Sequence of chain 1.B:
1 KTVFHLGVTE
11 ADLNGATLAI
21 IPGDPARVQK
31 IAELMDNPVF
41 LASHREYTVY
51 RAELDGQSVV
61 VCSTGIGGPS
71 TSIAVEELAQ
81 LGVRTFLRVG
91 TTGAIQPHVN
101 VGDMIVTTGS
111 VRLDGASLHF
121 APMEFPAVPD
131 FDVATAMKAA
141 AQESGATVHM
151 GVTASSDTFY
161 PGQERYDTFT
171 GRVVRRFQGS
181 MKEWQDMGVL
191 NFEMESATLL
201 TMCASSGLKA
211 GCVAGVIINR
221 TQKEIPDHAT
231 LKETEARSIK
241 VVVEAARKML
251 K

Binding-site contacts:
Ligand atom O2 contacts residue GLU193 of chain 1.B at 3.4 Å.
Ligand atom O2 contacts residue URI1 of chain 1.Q at 0.4 Å (h-bond).
Ligand atom O4 contacts residue URI1 of chain 1.Q at 0.7 Å (h-bond).
Ligand atom C5 contacts residue URI1 of chain 1.Q at 0.9 Å.
Ligand atom C2 contacts residue URI1 of chain 1.Q at 0.6 Å.
Ligand atom O2 contacts residue PHE192 of chain 1.B at 3.8 Å.
Ligand atom O4 contacts residue ILE218 of chain 1.B at 3.4 Å.
Ligand atom N3 contacts residue ARG165 of chain 1.B at 3.9 Å.
Ligand atom C4 contacts residue GLN163 of chain 1.B at 3.6 Å.
Ligand atom C6 contacts residue THR92 of chain 1.B at 3.6 Å.
Ligand atom O4 contacts residue GLN163 of chain 1.B at 3.7 Å.
Ligand atom C2 contacts residue PHE192 of chain 1.B at 3.7 Å (hydrophobic).
Ligand atom O2 contacts residue PHE159 of chain 1.B at 4.0 Å.
Ligand atom N3 contacts residue URI1 of chain 1.Q at 0.7 Å (h-bond).
Ligand atom C6 contacts residue ILE217 of chain 1.B at 3.8 Å (hydrophobic).
Ligand atom C4 contacts residue ARG165 of chain 1.B at 3.5 Å.
Ligand atom C5 contacts residue ILE217 of chain 1.B at 3.9 Å (hydrophobic).
Ligand atom C4 contacts residue GLY93 of chain 1.B at 3.4 Å.
Ligand atom C2 contacts residue GLN163 of chain 1.B at 3.5 Å.
Ligand atom N1 contacts residue THR92 of chain 1.B at 3.9 Å.
Ligand atom C4 contacts residue URI1 of chain 1.Q at 0.5 Å.
Ligand atom C6 contacts residue THR91 of chain 1.B at 4.0 Å.
Ligand atom N3 contacts residue PHE192 of chain 1.B at 3.8 Å.
Ligand atom O4 contacts residue ARG165 of chain 1.B at 2.7 Å (salt-bridge).
Ligand atom C5 contacts residue GLY93 of chain 1.B at 3.3 Å.
Ligand atom N1 contacts residue THR91 of chain 1.B at 3.7 Å.
Ligand atom O4 contacts residue GLY93 of chain 1.B at 3.4 Å.
Ligand atom N3 contacts residue GLN163 of chain 1.B at 2.7 Å (h-bond).
Ligand atom C5 contacts residue THR92 of chain 1.B at 3.5 Å.
Ligand atom O2 contacts residue MET194 of chain 1.B at 3.6 Å.
Ligand atom N3 contacts residue PHE159 of chain 1.B at 3.7 Å.
Ligand atom O2 contacts residue GLN163 of chain 1.B at 2.9 Å (h-bond).
Ligand atom C2 contacts residue PHE159 of chain 1.B at 3.8 Å (hydrophobic).
Ligand atom N1 contacts residue URI1 of chain 1.Q at 0.7 Å (h-bond).
Ligand atom C4 contacts residue PHE159 of chain 1.B at 3.9 Å (hydrophobic).
Ligand atom C5 contacts residue ILE218 of chain 1.B at 3.6 Å (hydrophobic).
Ligand atom C6 contacts residue URI1 of chain 1.Q at 0.6 Å.
Ligand atom C6 contacts residue GLY93 of chain 1.B at 3.8 Å.
Ligand atom C4 contacts residue ILE218 of chain 1.B at 3.9 Å (hydrophobic).
Ligand atom N3 contacts residue GLY93 of chain 1.B at 3.9 Å.

This protein binds this small molecule.
Small molecule (SMILES): O=c1cc[nH]c(=O)[nH]1